Binding-site contacts:
Ligand atom NAP contacts residue TYR471 of chain 1.D at 3.6 Å.
Ligand atom OAC contacts residue GLU726 of chain 1.D at 3.5 Å (salt-bridge).
Ligand atom OAD contacts residue SER675 of chain 1.D at 3.2 Å.
Ligand atom OAE contacts residue GLY674 of chain 1.D at 3.2 Å.
Ligand atom FAF contacts residue TYR426 of chain 1.D at 3.1 Å.
Ligand atom CAZ contacts residue MET729 of chain 1.D at 3.9 Å (hydrophobic).
Ligand atom FAG contacts residue MET729 of chain 1.D at 3.4 Å.
Ligand atom CAU contacts residue ARG506 of chain 1.D at 4.0 Å.
Ligand atom CAV contacts residue TYR471 of chain 1.D at 3.5 Å (hydrophobic).
Ligand atom NAY contacts residue TYR471 of chain 1.D at 3.5 Å.
Ligand atom OAA contacts residue ARG506 of chain 1.D at 2.7 Å (salt-bridge).
Ligand atom CAV contacts residue PRO499 of chain 1.D at 3.8 Å (hydrophobic).
Ligand atom CAT contacts residue PRO499 of chain 1.D at 3.8 Å (hydrophobic).
Ligand atom CAJ contacts residue TYR753 of chain 1.D at 3.7 Å (hydrophobic).
Ligand atom OAA contacts residue TYR471 of chain 1.D at 4.0 Å.
Ligand atom OAA contacts residue THR501 of chain 1.D at 2.6 Å (h-bond).
Ligand atom FAG contacts residue THR728 of chain 1.D at 3.9 Å.
Ligand atom CAU contacts residue THR501 of chain 1.D at 4.0 Å.
Ligand atom FAF contacts residue TYR753 of chain 1.D at 3.6 Å.
Ligand atom OAC contacts residue SER675 of chain 1.D at 3.4 Å.
Ligand atom CAU contacts residue TYR471 of chain 1.D at 3.3 Å (hydrophobic).
Ligand atom FAF contacts residue PRO499 of chain 1.D at 3.9 Å.
Ligand atom FAH contacts residue MET729 of chain 1.D at 3.3 Å.
Ligand atom OAB contacts residue TYR471 of chain 1.D at 3.8 Å.
Ligand atom OAA contacts residue PRO499 of chain 1.D at 3.8 Å.
Ligand atom OAE contacts residue SER675 of chain 1.D at 2.8 Å (h-bond).
Ligand atom NAP contacts residue PRO499 of chain 1.D at 3.0 Å (h-bond).
Ligand atom CAM contacts residue GLU726 of chain 1.D at 3.7 Å.
Ligand atom CAT contacts residue THR501 of chain 1.D at 3.3 Å.
Ligand atom CAW contacts residue TYR471 of chain 1.D at 3.6 Å (hydrophobic).
Ligand atom CAN contacts residue GLU423 of chain 1.D at 3.5 Å.
Ligand atom NAP contacts residue TYR753 of chain 1.D at 4.0 Å.
Ligand atom FAH contacts residue GLU423 of chain 1.D at 3.3 Å.
Ligand atom CAJ contacts residue PRO499 of chain 1.D at 3.8 Å (hydrophobic).
Ligand atom CAT contacts residue TYR471 of chain 1.D at 3.5 Å (hydrophobic).
Ligand atom PBA contacts residue SER675 of chain 1.D at 3.6 Å.
Ligand atom CAT contacts residue ARG506 of chain 1.D at 3.9 Å.
Ligand atom OAA contacts residue LEU500 of chain 1.D at 3.5 Å.
Ligand atom OAB contacts residue ARG506 of chain 1.D at 2.8 Å (salt-bridge).
Ligand atom NAP contacts residue THR501 of chain 1.D at 3.4 Å (h-bond).

A small-molecule ligand and the protein it binds are described below.
Small molecule (SMILES): O=c1[nH]c2cc(C(F)(F)F)c(N3CCOCC3)cc2n(CP(=O)(O)O)c1=O

Sequence of chain 1.D:
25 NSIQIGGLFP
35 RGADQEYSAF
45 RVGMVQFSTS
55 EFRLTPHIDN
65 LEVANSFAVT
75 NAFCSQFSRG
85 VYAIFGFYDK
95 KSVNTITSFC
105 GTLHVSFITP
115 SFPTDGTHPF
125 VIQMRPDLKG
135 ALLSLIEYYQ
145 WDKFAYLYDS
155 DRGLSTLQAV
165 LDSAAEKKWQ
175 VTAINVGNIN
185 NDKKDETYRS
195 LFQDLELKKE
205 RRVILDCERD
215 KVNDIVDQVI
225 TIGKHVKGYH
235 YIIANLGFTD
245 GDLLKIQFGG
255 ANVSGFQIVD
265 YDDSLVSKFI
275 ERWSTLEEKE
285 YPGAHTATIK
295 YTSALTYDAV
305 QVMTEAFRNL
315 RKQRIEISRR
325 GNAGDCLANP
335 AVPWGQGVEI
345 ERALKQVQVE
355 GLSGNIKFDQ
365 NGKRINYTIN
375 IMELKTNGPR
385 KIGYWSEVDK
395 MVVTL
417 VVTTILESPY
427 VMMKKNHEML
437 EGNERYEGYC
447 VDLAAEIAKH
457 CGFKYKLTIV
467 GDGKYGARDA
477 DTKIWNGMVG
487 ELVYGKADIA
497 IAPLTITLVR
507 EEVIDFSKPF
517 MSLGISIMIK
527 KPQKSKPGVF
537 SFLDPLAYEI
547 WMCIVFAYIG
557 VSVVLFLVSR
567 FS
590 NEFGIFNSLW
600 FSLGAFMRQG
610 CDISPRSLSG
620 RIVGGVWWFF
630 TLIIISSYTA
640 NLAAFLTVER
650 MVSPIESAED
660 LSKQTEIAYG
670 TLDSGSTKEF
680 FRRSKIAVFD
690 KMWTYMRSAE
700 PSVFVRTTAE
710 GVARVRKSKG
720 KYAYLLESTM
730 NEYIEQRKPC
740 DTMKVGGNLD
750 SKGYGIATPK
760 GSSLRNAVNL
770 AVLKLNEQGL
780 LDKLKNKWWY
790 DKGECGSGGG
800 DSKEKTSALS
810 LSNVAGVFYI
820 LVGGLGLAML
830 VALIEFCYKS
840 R